The small molecule below binds the protein below.
Small molecule (SMILES): CC(=O)N[C@@H]1[C@@H](O)[C@H](O)[C@@H](CO)O[C@H]1O

Sequence of chain 1.C:
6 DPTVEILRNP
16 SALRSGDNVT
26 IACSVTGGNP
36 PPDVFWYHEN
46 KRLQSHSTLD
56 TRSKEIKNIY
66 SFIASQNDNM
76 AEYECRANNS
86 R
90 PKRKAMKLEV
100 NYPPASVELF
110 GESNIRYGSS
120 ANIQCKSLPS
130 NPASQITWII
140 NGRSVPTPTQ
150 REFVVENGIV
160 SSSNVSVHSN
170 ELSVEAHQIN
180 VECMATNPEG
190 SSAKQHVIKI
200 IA

Binding-site contacts:
Ligand atom C3 contacts residue ASN23 of chain 1.C at 3.8 Å.
Ligand atom O7 contacts residue ASN23 of chain 1.C at 3.6 Å.
Ligand atom C7 contacts residue ASN23 of chain 1.C at 3.0 Å.
Ligand atom N2 contacts residue SER66 of chain 1.C at 2.8 Å (h-bond).
Ligand atom N2 contacts residue ASN23 of chain 1.C at 2.7 Å (h-bond).
Ligand atom O5 contacts residue ASN23 of chain 1.C at 2.3 Å (h-bond).
Ligand atom C7 contacts residue SER66 of chain 1.C at 3.7 Å.
Ligand atom C5 contacts residue ASN23 of chain 1.C at 3.6 Å.
Ligand atom C8 contacts residue PHE67 of chain 1.C at 3.5 Å (hydrophobic).
Ligand atom C1 contacts residue SER66 of chain 1.C at 3.5 Å.
Ligand atom C7 contacts residue ILE68 of chain 1.C at 3.8 Å (hydrophobic).
Ligand atom C2 contacts residue ASN23 of chain 1.C at 2.5 Å.
Ligand atom C8 contacts residue SER66 of chain 1.C at 3.8 Å.
Ligand atom C8 contacts residue ILE68 of chain 1.C at 3.6 Å (hydrophobic).
Ligand atom C2 contacts residue SER66 of chain 1.C at 3.5 Å.
Ligand atom C3 contacts residue SER66 of chain 1.C at 3.9 Å.
Ligand atom C1 contacts residue ASN23 of chain 1.C at 1.4 Å.
Ligand atom C4 contacts residue ASN23 of chain 1.C at 4.2 Å.
Ligand atom O7 contacts residue ILE68 of chain 1.C at 3.5 Å.
Ligand atom O6 contacts residue ASN23 of chain 1.C at 4.5 Å.
Ligand atom C8 contacts residue ASN23 of chain 1.C at 3.3 Å.